Sequence of chain 1.A:
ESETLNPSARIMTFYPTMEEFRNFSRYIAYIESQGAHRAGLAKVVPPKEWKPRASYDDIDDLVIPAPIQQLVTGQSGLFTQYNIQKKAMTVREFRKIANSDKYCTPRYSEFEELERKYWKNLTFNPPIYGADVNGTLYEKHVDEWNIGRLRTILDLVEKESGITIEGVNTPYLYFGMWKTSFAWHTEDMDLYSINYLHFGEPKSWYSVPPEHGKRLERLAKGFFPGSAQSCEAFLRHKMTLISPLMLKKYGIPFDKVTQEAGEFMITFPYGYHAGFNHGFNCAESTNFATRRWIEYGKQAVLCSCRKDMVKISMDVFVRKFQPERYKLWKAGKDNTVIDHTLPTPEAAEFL

The protein below binds the small molecule below.
Small molecule (SMILES): O=C(O)/C=C/C(=O)O

Binding-site contacts:
Ligand atom OXT contacts residue PHE207 of chain 1.A at 3.4 Å.
Ligand atom C contacts residue TYR199 of chain 1.A at 4.0 Å (hydrophobic).
Ligand atom C6 contacts residue TRP230 of chain 1.A at 3.8 Å (hydrophobic).
Ligand atom C4 contacts residue PHE207 of chain 1.A at 3.5 Å (hydrophobic).
Ligand atom C5 contacts residue PHE207 of chain 1.A at 4.3 Å (hydrophobic).
Ligand atom C contacts residue PHE207 of chain 1.A at 3.7 Å (hydrophobic).
Ligand atom O contacts residue ASN220 of chain 1.A at 3.7 Å.
Ligand atom O7 contacts residue MN1 of chain 1.F at 2.3 Å.
Ligand atom O8 contacts residue MN1 of chain 1.F at 3.4 Å.
Ligand atom O7 contacts residue HIS298 of chain 1.A at 3.3 Å (h-bond).
Ligand atom C5 contacts residue TRP230 of chain 1.A at 4.1 Å (hydrophobic).
Ligand atom C6 contacts residue MN1 of chain 1.F at 3.2 Å.
Ligand atom O contacts residue TYR154 of chain 1.A at 3.2 Å (h-bond).
Ligand atom OXT contacts residue TYR154 of chain 1.A at 2.4 Å (h-bond).
Ligand atom O8 contacts residue TRP230 of chain 1.A at 3.4 Å.
Ligand atom O contacts residue TYR199 of chain 1.A at 3.7 Å.
Ligand atom C6 contacts residue PHE207 of chain 1.A at 4.4 Å (hydrophobic).
Ligand atom C6 contacts residue HIS298 of chain 1.A at 4.1 Å.
Ligand atom O7 contacts residue HIS210 of chain 1.A at 3.5 Å (h-bond).
Ligand atom O8 contacts residue SER218 of chain 1.A at 4.1 Å.
Ligand atom C contacts residue LYS228 of chain 1.A at 3.7 Å.
Ligand atom O7 contacts residue PHE207 of chain 1.A at 3.9 Å.
Ligand atom O8 contacts residue HIS298 of chain 1.A at 4.3 Å.
Ligand atom C contacts residue TYR154 of chain 1.A at 3.2 Å (hydrophobic).
Ligand atom C6 contacts residue ASN220 of chain 1.A at 4.4 Å.
Ligand atom O7 contacts residue GLU212 of chain 1.A at 4.4 Å.
Ligand atom O7 contacts residue TRP230 of chain 1.A at 4.4 Å.
Ligand atom O8 contacts residue ASN220 of chain 1.A at 3.9 Å.
Ligand atom C5 contacts residue ASN220 of chain 1.A at 3.7 Å.
Ligand atom OXT contacts residue TYR199 of chain 1.A at 4.0 Å.
Ligand atom O contacts residue LYS228 of chain 1.A at 3.0 Å (salt-bridge).
Ligand atom OXT contacts residue LYS228 of chain 1.A at 3.9 Å.